Binding-site contacts:
Ligand atom C3Q contacts residue PHE118 of chain 1.B at 3.8 Å (hydrophobic).
Ligand atom O2 contacts residue THR159 of chain 1.B at 3.0 Å (h-bond).
Ligand atom O1B contacts residue ARG241 of chain 1.B at 2.7 Å (salt-bridge).
Ligand atom O3B contacts residue PHE118 of chain 1.B at 3.7 Å.
Ligand atom O2A contacts residue SER179 of chain 1.B at 2.5 Å (h-bond).
Ligand atom O3' contacts residue SER181 of chain 1.B at 2.7 Å (h-bond).
Ligand atom O2B contacts residue LYS29 of chain 1.B at 2.9 Å (salt-bridge).
Ligand atom O2Q contacts residue PHE118 of chain 1.B at 3.4 Å.
Ligand atom O5' contacts residue SER179 of chain 1.B at 3.8 Å.
Ligand atom C6Q contacts residue HIS210 of chain 1.B at 3.6 Å.
Ligand atom O5' contacts residue ILE190 of chain 1.B at 3.6 Å.
Ligand atom O2B contacts residue HIS26 of chain 1.B at 3.2 Å.
Ligand atom C2' contacts residue TYR162 of chain 1.B at 3.6 Å (hydrophobic).
Ligand atom O3' contacts residue TRP152 of chain 1.B at 3.5 Å.
Ligand atom O1A contacts residue LYS29 of chain 1.B at 3.0 Å (salt-bridge).
Ligand atom O3' contacts residue THR188 of chain 1.B at 3.7 Å.
Ligand atom O3A contacts residue ARG177 of chain 1.B at 3.5 Å (salt-bridge).
Ligand atom O2 contacts residue PHE158 of chain 1.B at 3.5 Å.
Ligand atom O2A contacts residue ILE190 of chain 1.B at 3.8 Å.
Ligand atom C5M contacts residue TYR162 of chain 1.B at 3.5 Å (hydrophobic).
Ligand atom C4Q contacts residue TYR14 of chain 1.B at 3.3 Å (hydrophobic).
Ligand atom C3' contacts residue SER181 of chain 1.B at 3.2 Å.
Ligand atom O5Q contacts residue ILE190 of chain 1.B at 3.7 Å.
Ligand atom C6 contacts residue TRP153 of chain 1.B at 3.5 Å (hydrophobic).
Ligand atom O2Q contacts residue ARG241 of chain 1.B at 2.8 Å (salt-bridge).
Ligand atom O4' contacts residue TRP152 of chain 1.B at 3.7 Å.
Ligand atom O4' contacts residue TRP153 of chain 1.B at 3.0 Å (h-bond).
Ligand atom C5 contacts residue TRP153 of chain 1.B at 3.6 Å (hydrophobic).
Ligand atom O4Q contacts residue TYR14 of chain 1.B at 2.6 Å (h-bond).
Ligand atom O2A contacts residue ALA164 of chain 1.B at 3.4 Å.
Ligand atom C1' contacts residue TRP153 of chain 1.B at 3.1 Å (hydrophobic).
Ligand atom O1A contacts residue ALA164 of chain 1.B at 3.7 Å.
Ligand atom PA contacts residue SER179 of chain 1.B at 3.8 Å.
Ligand atom C5 contacts residue TYR162 of chain 1.B at 3.7 Å (hydrophobic).
Ligand atom C2 contacts residue TRP153 of chain 1.B at 3.8 Å (hydrophobic).
Ligand atom O2B contacts residue PHE118 of chain 1.B at 3.6 Å.
Ligand atom N1 contacts residue TRP153 of chain 1.B at 3.4 Å (h-bond).
Ligand atom O2A contacts residue ARG177 of chain 1.B at 2.8 Å (salt-bridge).
Ligand atom N3Q contacts residue PHE118 of chain 1.B at 3.2 Å (h-bond).
Ligand atom N3Q contacts residue SAH1 of chain 1.E at 3.7 Å.

Sequence of chain 1.B:
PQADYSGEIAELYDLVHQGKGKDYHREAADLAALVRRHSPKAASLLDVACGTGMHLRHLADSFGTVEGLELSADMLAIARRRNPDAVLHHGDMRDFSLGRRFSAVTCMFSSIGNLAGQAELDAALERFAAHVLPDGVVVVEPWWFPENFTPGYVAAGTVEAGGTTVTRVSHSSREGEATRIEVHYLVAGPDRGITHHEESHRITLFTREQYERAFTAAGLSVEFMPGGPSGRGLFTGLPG

A protein and the small-molecule ligand that binds it are described below.
Small molecule (SMILES): Cc1cn([C@H]2C[C@H](O)[C@@H](CO[P](=O)(O)O[P](=O)(O)O[C@H]3O[C@H](C)[C@@H](O)[C@H](N)[C@H]3O)O2)c(=O)[nH]c1=O